Binding-site contacts:
Ligand atom C28 contacts residue LEU97 of chain 1.A at 3.9 Å (hydrophobic).
Ligand atom C8 contacts residue MET100 of chain 1.A at 3.8 Å (hydrophobic).
Ligand atom C16 contacts residue ALA103 of chain 1.A at 4.2 Å (hydrophobic).
Ligand atom C4 contacts residue MET100 of chain 1.A at 3.8 Å (hydrophobic).
Ligand atom C15 contacts residue CYS55 of chain 1.A at 3.6 Å (hydrophobic).
Ligand atom C19 contacts residue PHE123 of chain 1.A at 3.6 Å (hydrophobic).
Ligand atom C3 contacts residue MET100 of chain 1.A at 3.8 Å (hydrophobic).
Ligand atom C13 contacts residue ALA62 of chain 1.A at 4.0 Å (hydrophobic).
Ligand atom C13 contacts residue VAL96 of chain 1.A at 3.8 Å (hydrophobic).
Ligand atom C32 contacts residue LEU97 of chain 1.A at 3.9 Å (hydrophobic).
Ligand atom O3 contacts residue ARG99 of chain 1.A at 3.4 Å.
Ligand atom C44 contacts residue VAL96 of chain 1.A at 3.8 Å (hydrophobic).
Ligand atom C32 contacts residue VAL96 of chain 1.A at 4.0 Å (hydrophobic).
Ligand atom C11 contacts residue LEU126 of chain 1.A at 4.2 Å (hydrophobic).
Ligand atom C24 contacts residue HIS216 of chain 1.A at 3.9 Å.
Ligand atom C28 contacts residue VAL212 of chain 1.A at 3.7 Å (hydrophobic).
Ligand atom C44 contacts residue MET100 of chain 1.A at 3.5 Å (hydrophobic).
Ligand atom C42 contacts residue MET100 of chain 1.A at 3.9 Å (hydrophobic).
Ligand atom C32 contacts residue LEU93 of chain 1.A at 3.8 Å (hydrophobic).
Ligand atom C28 contacts residue ALA135 of chain 1.A at 4.1 Å (hydrophobic).
Ligand atom C14 contacts residue ARG99 of chain 1.A at 3.9 Å.
Ligand atom C15 contacts residue PHE123 of chain 1.A at 3.9 Å (hydrophobic).
Ligand atom C14 contacts residue ALA62 of chain 1.A at 4.1 Å (hydrophobic).
Ligand atom O3 contacts residue GLN21 of chain 1.A at 2.9 Å (h-bond).
Ligand atom O2 contacts residue CYS20 of chain 1.A at 3.9 Å.
Ligand atom C24 contacts residue LEU93 of chain 1.A at 3.6 Å (hydrophobic).
Ligand atom C9 contacts residue GLN21 of chain 1.A at 4.1 Å.
Ligand atom O2 contacts residue GLN21 of chain 1.A at 3.0 Å (h-bond).
Ligand atom C7 contacts residue LEU112 of chain 1.A at 3.6 Å (hydrophobic).
Ligand atom C13 contacts residue MET100 of chain 1.A at 4.0 Å (hydrophobic).
Ligand atom C11 contacts residue VAL132 of chain 1.A at 4.1 Å (hydrophobic).
Ligand atom C14 contacts residue GLN21 of chain 1.A at 4.2 Å.
Ligand atom C12 contacts residue GLN21 of chain 1.A at 3.3 Å.
Ligand atom C12 contacts residue ARG99 of chain 1.A at 4.1 Å.
Ligand atom C11 contacts residue LEU131 of chain 1.A at 4.2 Å (hydrophobic).
Ligand atom O3 contacts residue CYS20 of chain 1.A at 3.5 Å.
Ligand atom C16 contacts residue TYR22 of chain 1.A at 3.8 Å (hydrophobic).
Ligand atom O2 contacts residue TYR22 of chain 1.A at 3.0 Å (h-bond).
Ligand atom O2 contacts residue ARG102 of chain 1.A at 4.0 Å.
Ligand atom C12 contacts residue TYR22 of chain 1.A at 4.1 Å (hydrophobic).

Sequence of chain 1.A:
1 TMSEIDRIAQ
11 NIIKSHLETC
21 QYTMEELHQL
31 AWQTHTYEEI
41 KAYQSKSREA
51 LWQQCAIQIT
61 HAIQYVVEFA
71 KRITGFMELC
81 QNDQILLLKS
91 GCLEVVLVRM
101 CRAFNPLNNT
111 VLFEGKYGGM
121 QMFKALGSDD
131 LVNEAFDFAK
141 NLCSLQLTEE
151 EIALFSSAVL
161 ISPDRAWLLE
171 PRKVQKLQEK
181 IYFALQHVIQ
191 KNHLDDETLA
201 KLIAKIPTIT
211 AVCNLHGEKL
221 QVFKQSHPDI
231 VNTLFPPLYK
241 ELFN

This small molecule binds to this protein.
Small molecule (SMILES): CC(/C=C/C=C(\C)c1cc(C(C)(C)C)cc(C(C)(C)C)c1)=C\C(=O)O